Binding-site contacts:
Ligand atom OAB contacts residue ARG198 of chain 1.B at 2.7 Å (salt-bridge).
Ligand atom OAB contacts residue TYR23 of chain 1.B at 3.8 Å.
Ligand atom OAF contacts residue GLY145 of chain 1.B at 2.7 Å (h-bond).
Ligand atom OAC contacts residue GLY145 of chain 1.B at 3.7 Å.
Ligand atom OAC contacts residue SER144 of chain 1.B at 3.0 Å (h-bond).
Ligand atom CAJ contacts residue ASP288 of chain 1.B at 3.5 Å.
Ligand atom PAS contacts residue SER197 of chain 1.B at 3.6 Å.
Ligand atom OAF contacts residue SER144 of chain 1.B at 3.7 Å.
Ligand atom CAL contacts residue TYR23 of chain 1.B at 3.8 Å (hydrophobic).
Ligand atom OAH contacts residue SER197 of chain 1.B at 2.7 Å (h-bond).
Ligand atom FAI contacts residue ALA289 of chain 1.B at 3.0 Å.
Ligand atom OAF contacts residue LYS26 of chain 1.B at 3.5 Å (salt-bridge).
Ligand atom OAO contacts residue MET201 of chain 1.B at 3.4 Å.
Ligand atom OAO contacts residue TYR23 of chain 1.B at 3.6 Å.
Ligand atom CAM contacts residue TYR23 of chain 1.B at 3.2 Å (hydrophobic).
Ligand atom OAD contacts residue ALA19 of chain 1.B at 3.7 Å.
Ligand atom OAA contacts residue ALA19 of chain 1.B at 3.1 Å.
Ligand atom CAP contacts residue ALA19 of chain 1.B at 3.4 Å (hydrophobic).
Ligand atom PAR contacts residue ARG198 of chain 1.B at 3.6 Å.
Ligand atom OAC contacts residue SER146 of chain 1.B at 2.7 Å (h-bond).
Ligand atom CAP contacts residue TYR23 of chain 1.B at 3.8 Å (hydrophobic).
Ligand atom OAA contacts residue ARG149 of chain 1.B at 3.0 Å (salt-bridge).
Ligand atom CAP contacts residue ARG149 of chain 1.B at 3.5 Å.
Ligand atom OAN contacts residue TYR23 of chain 1.B at 3.3 Å.
Ligand atom OAG contacts residue SER144 of chain 1.B at 2.9 Å (h-bond).
Ligand atom PAR contacts residue TYR23 of chain 1.B at 3.6 Å.
Ligand atom OAH contacts residue SER112 of chain 1.B at 3.6 Å (h-bond).
Ligand atom FAI contacts residue TRP24 of chain 1.B at 3.5 Å.
Ligand atom CAL contacts residue TRP24 of chain 1.B at 3.8 Å (hydrophobic).
Ligand atom OAC contacts residue TYR23 of chain 1.B at 3.6 Å.
Ligand atom OAG contacts residue ARG198 of chain 1.B at 2.8 Å (salt-bridge).
Ligand atom OAD contacts residue ARG149 of chain 1.B at 2.8 Å (salt-bridge).
Ligand atom OAO contacts residue SER197 of chain 1.B at 3.7 Å.
Ligand atom OAF contacts residue TYR23 of chain 1.B at 2.7 Å (h-bond).
Ligand atom OAB contacts residue LYS26 of chain 1.B at 2.5 Å (salt-bridge).
Ligand atom PAR contacts residue LYS26 of chain 1.B at 3.6 Å.
Ligand atom OAE contacts residue ASP288 of chain 1.B at 3.4 Å (salt-bridge).
Ligand atom FAI contacts residue ASP288 of chain 1.B at 3.4 Å.
Ligand atom OAA contacts residue TYR23 of chain 1.B at 3.0 Å (h-bond).
Ligand atom OAN contacts residue MET201 of chain 1.B at 3.3 Å.

Sequence of chain 1.B:
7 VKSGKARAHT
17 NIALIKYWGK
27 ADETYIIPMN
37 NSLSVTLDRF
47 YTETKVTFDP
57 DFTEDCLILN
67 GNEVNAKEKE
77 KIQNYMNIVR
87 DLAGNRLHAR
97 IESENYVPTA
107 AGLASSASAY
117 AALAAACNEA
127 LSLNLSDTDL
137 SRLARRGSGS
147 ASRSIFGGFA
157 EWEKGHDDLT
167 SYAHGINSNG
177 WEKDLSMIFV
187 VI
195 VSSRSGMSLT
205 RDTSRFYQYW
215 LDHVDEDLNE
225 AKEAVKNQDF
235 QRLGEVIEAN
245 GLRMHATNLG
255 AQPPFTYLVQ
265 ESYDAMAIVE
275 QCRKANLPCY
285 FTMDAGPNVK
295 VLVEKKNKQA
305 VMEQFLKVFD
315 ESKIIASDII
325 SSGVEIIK

The small molecule below binds the protein below.
Small molecule (SMILES): O=C(O)C[C@@](O)(CF)CCO[P](=O)(O)OP(=O)(O)O